Sequence of chain 1.C:
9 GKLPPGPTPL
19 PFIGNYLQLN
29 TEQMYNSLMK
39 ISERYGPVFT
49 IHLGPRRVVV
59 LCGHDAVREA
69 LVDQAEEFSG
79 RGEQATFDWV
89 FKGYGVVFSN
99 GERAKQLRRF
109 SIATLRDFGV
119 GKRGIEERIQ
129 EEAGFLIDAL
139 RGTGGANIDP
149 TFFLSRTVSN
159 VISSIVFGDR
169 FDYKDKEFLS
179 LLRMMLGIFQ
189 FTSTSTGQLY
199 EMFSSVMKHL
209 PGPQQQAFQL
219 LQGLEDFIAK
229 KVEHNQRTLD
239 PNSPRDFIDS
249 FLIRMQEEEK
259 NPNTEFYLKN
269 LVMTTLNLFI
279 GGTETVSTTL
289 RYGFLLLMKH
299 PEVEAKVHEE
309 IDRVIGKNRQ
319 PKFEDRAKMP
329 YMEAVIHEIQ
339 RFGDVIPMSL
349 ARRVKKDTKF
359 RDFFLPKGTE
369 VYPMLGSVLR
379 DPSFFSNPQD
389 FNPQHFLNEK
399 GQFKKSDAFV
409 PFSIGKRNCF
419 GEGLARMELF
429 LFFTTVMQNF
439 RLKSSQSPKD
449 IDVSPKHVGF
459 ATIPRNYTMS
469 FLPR

The protein below binds the small molecule below.
Small molecule (SMILES): COc1c2occc2cc2ccc(=O)oc12

Binding-site contacts:
Ligand atom C7 contacts residue PHE96 of chain 1.C at 4.2 Å (hydrophobic).
Ligand atom C2 contacts residue LEU348 of chain 1.C at 3.9 Å (hydrophobic).
Ligand atom C11 contacts residue GLY279 of chain 1.C at 3.4 Å.
Ligand atom C5 contacts residue PHE89 of chain 1.C at 3.7 Å (hydrophobic).
Ligand atom O4 contacts residue PHE89 of chain 1.C at 3.0 Å.
Ligand atom O4 contacts residue ILE278 of chain 1.C at 3.6 Å.
Ligand atom C9 contacts residue LEU348 of chain 1.C at 4.0 Å (hydrophobic).
Ligand atom C8 contacts residue PHE458 of chain 1.C at 3.4 Å (hydrophobic).
Ligand atom O3 contacts residue GLY279 of chain 1.C at 2.8 Å.
Ligand atom O3 contacts residue HEM1 of chain 1.I at 4.1 Å.
Ligand atom C4 contacts residue HEM1 of chain 1.I at 3.5 Å.
Ligand atom C7 contacts residue PHE85 of chain 1.C at 3.4 Å (hydrophobic).
Ligand atom C4 contacts residue VAL95 of chain 1.C at 3.2 Å (hydrophobic).
Ligand atom C3 contacts residue PHE458 of chain 1.C at 3.8 Å (hydrophobic).
Ligand atom C9 contacts residue PHE458 of chain 1.C at 3.9 Å (hydrophobic).
Ligand atom C4 contacts residue GLY279 of chain 1.C at 4.0 Å.
Ligand atom C12 contacts residue GLY279 of chain 1.C at 4.1 Å.
Ligand atom C6 contacts residue PHE96 of chain 1.C at 4.0 Å (hydrophobic).
Ligand atom C6 contacts residue PHE89 of chain 1.C at 3.5 Å (hydrophobic).
Ligand atom O2 contacts residue GLY279 of chain 1.C at 4.2 Å.
Ligand atom C10 contacts residue GLY279 of chain 1.C at 4.0 Å.
Ligand atom C3 contacts residue ILE344 of chain 1.C at 3.8 Å (hydrophobic).
Ligand atom C4 contacts residue ASN275 of chain 1.C at 3.1 Å.
Ligand atom O1 contacts residue GLY279 of chain 1.C at 3.9 Å.
Ligand atom C11 contacts residue ASN275 of chain 1.C at 4.1 Å.
Ligand atom O4 contacts residue LEU274 of chain 1.C at 3.8 Å.
Ligand atom C6 contacts residue PHE85 of chain 1.C at 3.4 Å (hydrophobic).
Ligand atom C12 contacts residue ASN275 of chain 1.C at 4.2 Å.
Ligand atom O1 contacts residue ASN275 of chain 1.C at 3.3 Å (h-bond).
Ligand atom C2 contacts residue HEM1 of chain 1.I at 3.2 Å.
Ligand atom C3 contacts residue LEU348 of chain 1.C at 3.4 Å (hydrophobic).
Ligand atom C5 contacts residue ASN275 of chain 1.C at 3.5 Å.
Ligand atom C2 contacts residue THR283 of chain 1.C at 3.8 Å.
Ligand atom O3 contacts residue ASN275 of chain 1.C at 3.1 Å (h-bond).
Ligand atom O4 contacts residue ASN275 of chain 1.C at 2.8 Å (h-bond).
Ligand atom C5 contacts residue ILE278 of chain 1.C at 3.9 Å (hydrophobic).
Ligand atom C6 contacts residue ILE278 of chain 1.C at 4.2 Å (hydrophobic).
Ligand atom O2 contacts residue HEM1 of chain 1.I at 3.4 Å.
Ligand atom O1 contacts residue ILE278 of chain 1.C at 4.0 Å.
Ligand atom O2 contacts residue THR283 of chain 1.C at 4.1 Å.